This small molecule binds to this protein.
Small molecule (SMILES): CC(=O)N[C@@H]1[C@@H](O)[C@H](O)[C@@H](CO)O[C@H]1O

Sequence of chain 1.A:
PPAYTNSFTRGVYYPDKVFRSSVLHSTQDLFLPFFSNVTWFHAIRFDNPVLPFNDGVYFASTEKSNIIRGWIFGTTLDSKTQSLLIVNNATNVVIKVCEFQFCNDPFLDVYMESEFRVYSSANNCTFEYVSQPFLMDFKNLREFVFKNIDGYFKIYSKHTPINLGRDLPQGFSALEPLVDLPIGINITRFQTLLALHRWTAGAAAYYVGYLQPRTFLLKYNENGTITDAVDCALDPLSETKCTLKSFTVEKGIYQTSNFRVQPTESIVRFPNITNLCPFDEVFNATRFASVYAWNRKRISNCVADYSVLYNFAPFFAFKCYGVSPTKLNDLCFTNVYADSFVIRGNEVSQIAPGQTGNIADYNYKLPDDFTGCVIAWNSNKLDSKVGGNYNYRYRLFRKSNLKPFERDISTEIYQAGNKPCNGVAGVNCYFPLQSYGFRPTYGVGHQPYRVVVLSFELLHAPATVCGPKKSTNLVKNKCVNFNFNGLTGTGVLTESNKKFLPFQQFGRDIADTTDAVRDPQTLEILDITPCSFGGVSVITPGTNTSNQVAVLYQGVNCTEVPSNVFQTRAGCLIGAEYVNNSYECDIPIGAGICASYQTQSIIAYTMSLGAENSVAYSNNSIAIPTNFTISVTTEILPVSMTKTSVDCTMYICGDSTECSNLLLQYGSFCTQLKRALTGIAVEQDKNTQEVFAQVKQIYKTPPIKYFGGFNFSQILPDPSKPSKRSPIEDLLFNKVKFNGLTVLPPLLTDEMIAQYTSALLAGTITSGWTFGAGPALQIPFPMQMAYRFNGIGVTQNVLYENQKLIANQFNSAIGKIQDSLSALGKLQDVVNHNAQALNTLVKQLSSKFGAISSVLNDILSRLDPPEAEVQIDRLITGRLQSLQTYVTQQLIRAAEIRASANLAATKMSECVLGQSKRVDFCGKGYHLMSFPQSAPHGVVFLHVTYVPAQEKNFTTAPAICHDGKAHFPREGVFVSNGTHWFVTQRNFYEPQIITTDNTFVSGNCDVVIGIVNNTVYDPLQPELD

Binding-site contacts:
Ligand atom O6 contacts residue ASN120 of chain 1.A at 4.4 Å.
Ligand atom C6 contacts residue ASN123 of chain 1.A at 3.7 Å.
Ligand atom C1 contacts residue ASN123 of chain 1.A at 3.3 Å.
Ligand atom C4 contacts residue ASN123 of chain 1.A at 4.3 Å.
Ligand atom C3 contacts residue ASN123 of chain 1.A at 4.2 Å.
Ligand atom C5 contacts residue ASN120 of chain 1.A at 3.7 Å.
Ligand atom O7 contacts residue ASN120 of chain 1.A at 4.3 Å.
Ligand atom C2 contacts residue ASN123 of chain 1.A at 4.2 Å.
Ligand atom O5 contacts residue ASN123 of chain 1.A at 3.5 Å (h-bond).
Ligand atom C7 contacts residue ASN120 of chain 1.A at 3.9 Å.
Ligand atom O5 contacts residue VAL125 of chain 1.A at 4.5 Å.
Ligand atom C3 contacts residue ASN120 of chain 1.A at 3.8 Å.
Ligand atom C2 contacts residue ASN120 of chain 1.A at 2.4 Å.
Ligand atom C3 contacts residue THR122 of chain 1.A at 4.4 Å.
Ligand atom C1 contacts residue ASN120 of chain 1.A at 1.4 Å.
Ligand atom C5 contacts residue ASN123 of chain 1.A at 3.3 Å.
Ligand atom C8 contacts residue ALA121 of chain 1.A at 4.3 Å (hydrophobic).
Ligand atom O6 contacts residue VAL125 of chain 1.A at 3.6 Å.
Ligand atom C4 contacts residue ASN120 of chain 1.A at 4.2 Å.
Ligand atom N2 contacts residue ALA121 of chain 1.A at 4.4 Å.
Ligand atom O5 contacts residue ASN120 of chain 1.A at 2.3 Å (h-bond).
Ligand atom N2 contacts residue ASN120 of chain 1.A at 2.9 Å (h-bond).
Ligand atom O4 contacts residue ASN123 of chain 1.A at 4.3 Å.